Binding-site contacts:
Ligand atom CD2 contacts residue TYR7 of chain 1.A at 3.5 Å (hydrophobic).
Ligand atom C contacts residue ASP77 of chain 1.A at 3.5 Å.
Ligand atom CG2 contacts residue ASP77 of chain 1.A at 3.5 Å.
Ligand atom CG1 contacts residue TYR99 of chain 1.A at 3.3 Å (hydrophobic).
Ligand atom CG2 contacts residue LYS146 of chain 1.A at 3.4 Å.
Ligand atom N contacts residue ASP77 of chain 1.A at 2.8 Å (salt-bridge).
Ligand atom CB contacts residue GLU63 of chain 1.A at 3.6 Å.
Ligand atom CB contacts residue ASP77 of chain 1.A at 3.2 Å.
Ligand atom N contacts residue GLU63 of chain 1.A at 2.9 Å (salt-bridge).
Ligand atom OG1 contacts residue VAL76 of chain 1.A at 3.3 Å.
Ligand atom CG1 contacts residue TYR116 of chain 1.A at 3.6 Å (hydrophobic).
Ligand atom N contacts residue LYS66 of chain 1.A at 3.5 Å (salt-bridge).
Ligand atom OD1 contacts residue TRP167 of chain 1.A at 3.6 Å.
Ligand atom O contacts residue LYS146 of chain 1.A at 3.2 Å (salt-bridge).
Ligand atom CA contacts residue ASP77 of chain 1.A at 3.2 Å.
Ligand atom O contacts residue THR73 of chain 1.A at 3.5 Å.
Ligand atom CE contacts residue HIS70 of chain 1.A at 3.0 Å.
Ligand atom CE contacts residue TYR99 of chain 1.A at 3.2 Å (hydrophobic).
Ligand atom OG1 contacts residue ASP77 of chain 1.A at 2.3 Å (salt-bridge).
Ligand atom C contacts residue THR143 of chain 1.A at 3.6 Å.
Ligand atom O contacts residue HIS70 of chain 1.A at 2.5 Å.
Ligand atom O contacts residue THR143 of chain 1.A at 2.6 Å (h-bond).
Ligand atom CD2 contacts residue TYR99 of chain 1.A at 3.3 Å (hydrophobic).
Ligand atom CG contacts residue LYS66 of chain 1.A at 3.5 Å.
Ligand atom N contacts residue TYR171 of chain 1.A at 2.9 Å (h-bond).
Ligand atom CG contacts residue GLU63 of chain 1.A at 3.5 Å.
Ligand atom ND2 contacts residue LYS66 of chain 1.A at 2.8 Å (salt-bridge).
Ligand atom O contacts residue TYR84 of chain 1.A at 3.0 Å (h-bond).
Ligand atom SD contacts residue ARG97 of chain 1.A at 3.5 Å (salt-bridge).
Ligand atom N contacts residue TYR99 of chain 1.A at 3.0 Å (h-bond).
Ligand atom CG contacts residue GLU63 of chain 1.A at 3.5 Å.
Ligand atom OD1 contacts residue GLU63 of chain 1.A at 3.3 Å (salt-bridge).
Ligand atom O contacts residue TYR159 of chain 1.A at 2.5 Å (h-bond).
Ligand atom OXT contacts residue LYS146 of chain 1.A at 3.1 Å (salt-bridge).
Ligand atom CA contacts residue TYR7 of chain 1.A at 3.5 Å (hydrophobic).
Ligand atom O contacts residue TRP147 of chain 1.A at 3.0 Å (h-bond).
Ligand atom O contacts residue LYS66 of chain 1.A at 2.8 Å (salt-bridge).
Ligand atom N contacts residue TYR7 of chain 1.A at 2.8 Å (h-bond).
Ligand atom C contacts residue TYR7 of chain 1.A at 3.6 Å (hydrophobic).
Ligand atom CA contacts residue GLU63 of chain 1.A at 3.5 Å.

Sequence of chain 1.A:
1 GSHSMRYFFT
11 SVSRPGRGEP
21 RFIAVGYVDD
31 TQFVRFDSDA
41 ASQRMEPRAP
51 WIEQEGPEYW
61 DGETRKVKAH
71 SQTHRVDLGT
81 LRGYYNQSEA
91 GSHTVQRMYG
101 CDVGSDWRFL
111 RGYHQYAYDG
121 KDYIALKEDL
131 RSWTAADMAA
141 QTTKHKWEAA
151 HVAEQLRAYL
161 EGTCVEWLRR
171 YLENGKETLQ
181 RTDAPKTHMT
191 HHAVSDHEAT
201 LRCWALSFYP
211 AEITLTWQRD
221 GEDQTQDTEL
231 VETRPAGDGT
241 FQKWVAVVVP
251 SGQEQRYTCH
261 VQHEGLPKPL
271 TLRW

The small molecule below binds the protein below.
Small molecule (SMILES): CSCC[C@H](NC(=O)[C@@H]1CCCN1C(=O)[C@@H](NC(=O)[C@H](CC(C)C)NC(=O)[C@@H](N)CC(N)=O)C(C)C)C(=O)NCC(=O)N[C@@H](C)C(=O)N[C@H](C(=O)N[C@H](C(=O)O)C(C)C)[C@@H](C)O